This protein binds this small molecule.
Small molecule (SMILES): CC(=O)N[C@H]1[C@H](O[C@H]2[C@H](O)[C@@H](NC(C)=O)CO[C@@H]2CO)O[C@H](CO)[C@@H](O[C@@H]2O[C@H](CO[C@@H]3O[C@H](CO)[C@@H](O)[C@H](O)[C@@H]3O)[C@@H](O)[C@H](O[C@H]3O[C@H](CO)[C@@H](O)[C@H](O)[C@@H]3O)[C@@H]2O)[C@@H]1O

Sequence of chain 1.A:
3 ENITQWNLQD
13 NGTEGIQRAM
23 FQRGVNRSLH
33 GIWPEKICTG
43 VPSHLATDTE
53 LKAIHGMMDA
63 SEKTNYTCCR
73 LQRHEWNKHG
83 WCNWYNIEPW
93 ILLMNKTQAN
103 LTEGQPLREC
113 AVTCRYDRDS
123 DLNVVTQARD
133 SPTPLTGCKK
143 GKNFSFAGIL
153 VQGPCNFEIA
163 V

Binding-site contacts:
Ligand atom N2 contacts residue TYR87 of chain 1.A at 3.6 Å.
Ligand atom C1 contacts residue ASN4 of chain 1.A at 1.5 Å.
Ligand atom C8 contacts residue TYR87 of chain 1.A at 3.4 Å (hydrophobic).
Ligand atom C2 contacts residue ASN88 of chain 1.A at 3.6 Å.
Ligand atom C1 contacts residue ASN85 of chain 1.A at 3.5 Å.
Ligand atom O3 contacts residue ASN88 of chain 1.A at 2.9 Å (h-bond).
Ligand atom O5 contacts residue TYR87 of chain 1.A at 3.6 Å.
Ligand atom C4 contacts residue TRP86 of chain 1.A at 3.6 Å (hydrophobic).
Ligand atom C7 contacts residue ASN4 of chain 1.A at 3.1 Å.
Ligand atom C4 contacts residue TYR87 of chain 1.A at 3.7 Å (hydrophobic).
Ligand atom O4 contacts residue TRP86 of chain 1.A at 3.3 Å (h-bond).
Ligand atom O4 contacts residue GLU90 of chain 1.A at 3.3 Å (salt-bridge).
Ligand atom O6 contacts residue TRP86 of chain 1.A at 3.6 Å.
Ligand atom O2 contacts residue TRP86 of chain 1.A at 2.6 Å (h-bond).
Ligand atom N2 contacts residue ASN85 of chain 1.A at 2.7 Å (h-bond).
Ligand atom C2 contacts residue TRP86 of chain 1.A at 3.8 Å (hydrophobic).
Ligand atom O2 contacts residue ASN88 of chain 1.A at 2.7 Å (h-bond).
Ligand atom N2 contacts residue ASN4 of chain 1.A at 3.0 Å (h-bond).
Ligand atom O7 contacts residue ASN4 of chain 1.A at 2.8 Å (h-bond).
Ligand atom O3 contacts residue TYR87 of chain 1.A at 2.8 Å (h-bond).
Ligand atom C6 contacts residue PRO91 of chain 1.A at 3.6 Å (hydrophobic).
Ligand atom C3 contacts residue TYR87 of chain 1.A at 3.7 Å (hydrophobic).
Ligand atom O3 contacts residue TYR87 of chain 1.A at 3.4 Å.
Ligand atom C3 contacts residue ASN88 of chain 1.A at 3.6 Å.
Ligand atom C3 contacts residue ASN88 of chain 1.A at 3.5 Å.
Ligand atom C3 contacts residue TYR87 of chain 1.A at 3.8 Å (hydrophobic).
Ligand atom C5 contacts residue PRO91 of chain 1.A at 3.8 Å (hydrophobic).
Ligand atom O4 contacts residue TYR87 of chain 1.A at 3.4 Å (h-bond).
Ligand atom C5 contacts residue TRP86 of chain 1.A at 3.4 Å (hydrophobic).
Ligand atom C2 contacts residue ASN4 of chain 1.A at 2.5 Å.
Ligand atom C5 contacts residue ASN4 of chain 1.A at 3.8 Å.
Ligand atom O5 contacts residue ASN4 of chain 1.A at 2.4 Å (h-bond).
Ligand atom C7 contacts residue ASN85 of chain 1.A at 3.6 Å.
Ligand atom O6 contacts residue PRO36 of chain 1.A at 3.2 Å.
Ligand atom O5 contacts residue TRP86 of chain 1.A at 3.6 Å.
Ligand atom C6 contacts residue ASN85 of chain 1.A at 3.4 Å.
Ligand atom C2 contacts residue ASN85 of chain 1.A at 3.4 Å.
Ligand atom C3 contacts residue ASN85 of chain 1.A at 3.7 Å.
Ligand atom O6 contacts residue ASN85 of chain 1.A at 3.3 Å.
Ligand atom C8 contacts residue ASN85 of chain 1.A at 3.8 Å.